Sequence of chain 1.A:
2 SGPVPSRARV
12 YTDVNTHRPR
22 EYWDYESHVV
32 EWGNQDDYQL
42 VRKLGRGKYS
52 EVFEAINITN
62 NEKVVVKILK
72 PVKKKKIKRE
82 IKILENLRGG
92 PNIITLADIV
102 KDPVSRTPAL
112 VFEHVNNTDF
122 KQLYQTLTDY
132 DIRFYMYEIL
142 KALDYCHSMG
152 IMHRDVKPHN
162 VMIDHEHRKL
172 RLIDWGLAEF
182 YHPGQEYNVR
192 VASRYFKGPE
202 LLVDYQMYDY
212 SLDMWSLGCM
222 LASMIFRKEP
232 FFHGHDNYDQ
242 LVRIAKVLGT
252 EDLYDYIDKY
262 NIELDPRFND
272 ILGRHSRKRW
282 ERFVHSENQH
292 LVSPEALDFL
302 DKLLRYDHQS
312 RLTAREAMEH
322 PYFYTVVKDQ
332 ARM

Binding-site contacts:
Ligand atom C2 contacts residue PRO104 of chain 1.A at 3.2 Å (hydrophobic).
Ligand atom CL2 contacts residue TYR39 of chain 1.A at 3.7 Å.
Ligand atom C5 contacts residue GLN36 of chain 1.A at 4.2 Å.
Ligand atom C6 contacts residue LEU41 of chain 1.A at 4.1 Å (hydrophobic).
Ligand atom C5 contacts residue LEU41 of chain 1.A at 4.1 Å (hydrophobic).
Ligand atom C6 contacts residue PRO104 of chain 1.A at 3.7 Å (hydrophobic).
Ligand atom CL1 contacts residue VAL67 of chain 1.A at 3.8 Å.
Ligand atom C2 contacts residue ILE69 of chain 1.A at 3.6 Å (hydrophobic).
Ligand atom C7 contacts residue PRO104 of chain 1.A at 3.3 Å (hydrophobic).
Ligand atom C2 contacts residue LEU41 of chain 1.A at 4.1 Å (hydrophobic).
Ligand atom N2 contacts residue PRO104 of chain 1.A at 3.6 Å.
Ligand atom C1' contacts residue TYR39 of chain 1.A at 4.0 Å (hydrophobic).
Ligand atom O2' contacts residue LEU41 of chain 1.A at 2.8 Å (h-bond).
Ligand atom C2' contacts residue LEU41 of chain 1.A at 4.2 Å (hydrophobic).
Ligand atom C5 contacts residue TYR39 of chain 1.A at 3.9 Å (hydrophobic).
Ligand atom C7 contacts residue ASP103 of chain 1.A at 4.0 Å.
Ligand atom C4 contacts residue PRO104 of chain 1.A at 4.3 Å (hydrophobic).
Ligand atom C3 contacts residue ALA110 of chain 1.A at 4.4 Å (hydrophobic).
Ligand atom C7 contacts residue LEU41 of chain 1.A at 4.1 Å (hydrophobic).
Ligand atom CL1 contacts residue ILE69 of chain 1.A at 3.6 Å.
Ligand atom C4 contacts residue LEU41 of chain 1.A at 4.0 Å (hydrophobic).
Ligand atom O3' contacts residue TYR39 of chain 1.A at 4.2 Å.
Ligand atom C3 contacts residue PRO104 of chain 1.A at 3.8 Å (hydrophobic).
Ligand atom O3' contacts residue GLN40 of chain 1.A at 3.1 Å.
Ligand atom C1 contacts residue PRO104 of chain 1.A at 3.8 Å (hydrophobic).
Ligand atom CL1 contacts residue ALA110 of chain 1.A at 2.7 Å.
Ligand atom CL2 contacts residue VAL101 of chain 1.A at 3.2 Å.
Ligand atom CL1 contacts residue ASP103 of chain 1.A at 4.3 Å.
Ligand atom C3 contacts residue ASP103 of chain 1.A at 4.2 Å.
Ligand atom C3 contacts residue ILE69 of chain 1.A at 4.0 Å (hydrophobic).
Ligand atom CL2 contacts residue VAL67 of chain 1.A at 4.4 Å.
Ligand atom C2 contacts residue ASP103 of chain 1.A at 3.3 Å.
Ligand atom CL2 contacts residue GLN36 of chain 1.A at 4.0 Å.
Ligand atom C3 contacts residue LEU41 of chain 1.A at 4.3 Å (hydrophobic).
Ligand atom CL1 contacts residue VAL101 of chain 1.A at 4.0 Å.
Ligand atom N2 contacts residue ASP103 of chain 1.A at 4.1 Å.
Ligand atom C5 contacts residue PRO104 of chain 1.A at 4.3 Å (hydrophobic).
Ligand atom N1 contacts residue PRO104 of chain 1.A at 3.9 Å.
Ligand atom O2' contacts residue TYR39 of chain 1.A at 4.4 Å.
Ligand atom O2' contacts residue GLN40 of chain 1.A at 3.4 Å.

This small molecule binds to this protein.
Small molecule (SMILES): OC[C@H]1O[C@@H](n2cnc3cc(Cl)c(Cl)cc32)[C@H](O)[C@@H]1O